Sequence of chain 1.A:
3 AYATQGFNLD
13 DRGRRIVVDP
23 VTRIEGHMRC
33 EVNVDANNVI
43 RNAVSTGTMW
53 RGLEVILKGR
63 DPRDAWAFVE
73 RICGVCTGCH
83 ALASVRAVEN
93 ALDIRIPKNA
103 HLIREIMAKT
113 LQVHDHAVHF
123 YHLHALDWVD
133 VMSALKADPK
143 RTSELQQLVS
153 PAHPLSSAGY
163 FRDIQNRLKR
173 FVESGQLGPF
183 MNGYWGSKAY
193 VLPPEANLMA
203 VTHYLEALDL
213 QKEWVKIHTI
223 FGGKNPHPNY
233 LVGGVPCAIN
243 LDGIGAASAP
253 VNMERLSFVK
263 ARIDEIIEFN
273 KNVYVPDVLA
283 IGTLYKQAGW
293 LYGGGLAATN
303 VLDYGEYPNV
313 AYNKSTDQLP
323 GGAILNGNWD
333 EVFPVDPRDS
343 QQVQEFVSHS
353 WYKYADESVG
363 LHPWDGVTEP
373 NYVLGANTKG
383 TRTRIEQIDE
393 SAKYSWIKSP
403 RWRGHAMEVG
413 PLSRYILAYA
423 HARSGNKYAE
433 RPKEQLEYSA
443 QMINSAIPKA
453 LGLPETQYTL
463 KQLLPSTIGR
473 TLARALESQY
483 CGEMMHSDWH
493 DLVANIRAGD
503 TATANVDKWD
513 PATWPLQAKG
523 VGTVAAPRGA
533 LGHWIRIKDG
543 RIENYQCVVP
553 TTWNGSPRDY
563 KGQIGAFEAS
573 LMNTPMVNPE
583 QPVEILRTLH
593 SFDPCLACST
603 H

Binding-site contacts:
Ligand atom N2 contacts residue PRO529 of chain 1.A at 3.1 Å (h-bond).
Ligand atom NI contacts residue CYS78 of chain 1.A at 2.4 Å.
Ligand atom C3 contacts residue VAL551 of chain 1.A at 3.6 Å (hydrophobic).
Ligand atom N3 contacts residue CYS600 of chain 1.A at 3.5 Å.
Ligand atom N2 contacts residue CYS78 of chain 1.A at 3.7 Å.
Ligand atom O1 contacts residue HIS82 of chain 1.A at 3.3 Å (h-bond).
Ligand atom N2 contacts residue ARG530 of chain 1.A at 2.8 Å (salt-bridge).
Ligand atom C1 contacts residue PRO552 of chain 1.A at 3.6 Å (hydrophobic).
Ligand atom NI contacts residue CYS600 of chain 1.A at 2.7 Å.
Ligand atom C1 contacts residue CYS78 of chain 1.A at 3.3 Å (hydrophobic).
Ligand atom O1 contacts residue CYS81 of chain 1.A at 3.4 Å (h-bond).
Ligand atom C1 contacts residue CYS81 of chain 1.A at 3.5 Å (hydrophobic).
Ligand atom N2 contacts residue ALA528 of chain 1.A at 3.4 Å.
Ligand atom O1 contacts residue CYS600 of chain 1.A at 3.9 Å.
Ligand atom N3 contacts residue VAL551 of chain 1.A at 3.6 Å.
Ligand atom C1 contacts residue CYS600 of chain 1.A at 3.1 Å (hydrophobic).
Ligand atom C2 contacts residue ARG530 of chain 1.A at 3.4 Å.
Ligand atom C1 contacts residue HIS82 of chain 1.A at 3.4 Å.
Ligand atom NI contacts residue CYS597 of chain 1.A at 2.2 Å.
Ligand atom N3 contacts residue THR553 of chain 1.A at 2.8 Å (h-bond).
Ligand atom N3 contacts residue PRO552 of chain 1.A at 3.4 Å.
Ligand atom O4 contacts residue CYS600 of chain 1.A at 3.0 Å (h-bond).
Ligand atom C3 contacts residue PRO552 of chain 1.A at 3.7 Å (hydrophobic).
Ligand atom O1 contacts residue ALA528 of chain 1.A at 3.8 Å.
Ligand atom O1 contacts residue VAL551 of chain 1.A at 3.3 Å.
Ligand atom C3 contacts residue THR553 of chain 1.A at 3.7 Å.
Ligand atom C3 contacts residue CYS600 of chain 1.A at 3.1 Å (hydrophobic).
Ligand atom O1 contacts residue PRO552 of chain 1.A at 3.4 Å.
Ligand atom C3 contacts residue ARG530 of chain 1.A at 3.6 Å.
Ligand atom C2 contacts residue CYS78 of chain 1.A at 3.2 Å (hydrophobic).
Ligand atom FE contacts residue CYS600 of chain 1.A at 2.4 Å.
Ligand atom NI contacts residue CYS75 of chain 1.A at 2.2 Å.
Ligand atom C2 contacts residue ALA528 of chain 1.A at 3.8 Å (hydrophobic).
Ligand atom O4 contacts residue ARG530 of chain 1.A at 3.1 Å (salt-bridge).
Ligand atom O4 contacts residue CYS597 of chain 1.A at 2.9 Å.
Ligand atom N3 contacts residue ARG530 of chain 1.A at 3.7 Å.
Ligand atom FE contacts residue CYS78 of chain 1.A at 2.4 Å.
Ligand atom O1 contacts residue LEU533 of chain 1.A at 3.3 Å.
Ligand atom O4 contacts residue CYS78 of chain 1.A at 2.8 Å (h-bond).
Ligand atom C1 contacts residue VAL551 of chain 1.A at 3.4 Å (hydrophobic).

This protein binds this small molecule.
Small molecule (SMILES): N#C[Fe](C#N)(C#[O+])O[Ni]